Sequence of chain 38.F:
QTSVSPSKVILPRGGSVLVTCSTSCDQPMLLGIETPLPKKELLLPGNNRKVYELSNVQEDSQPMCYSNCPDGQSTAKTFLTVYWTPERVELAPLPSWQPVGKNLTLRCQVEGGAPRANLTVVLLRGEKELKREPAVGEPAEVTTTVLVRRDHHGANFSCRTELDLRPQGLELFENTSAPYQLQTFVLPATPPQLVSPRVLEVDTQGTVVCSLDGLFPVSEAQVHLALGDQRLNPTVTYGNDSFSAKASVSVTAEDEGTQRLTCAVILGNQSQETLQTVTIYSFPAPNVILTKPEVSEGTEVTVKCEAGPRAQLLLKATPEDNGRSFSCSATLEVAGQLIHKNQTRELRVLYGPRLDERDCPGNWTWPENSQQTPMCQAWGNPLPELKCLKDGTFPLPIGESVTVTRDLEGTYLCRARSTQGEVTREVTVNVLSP

This small molecule binds to this protein.
Small molecule (SMILES): CC(=O)N[C@@H]1[C@@H](O)[C@H](O)[C@@H](CO)O[C@H]1O

Binding-site contacts:
Ligand atom C2 contacts residue THR145 of chain 38.F at 4.1 Å.
Ligand atom N2 contacts residue LEU147 of chain 38.F at 3.6 Å.
Ligand atom C8 contacts residue VAL146 of chain 38.F at 4.5 Å (hydrophobic).
Ligand atom O5 contacts residue ASN103 of chain 38.F at 2.6 Å (h-bond).
Ligand atom O7 contacts residue LEU147 of chain 38.F at 3.0 Å.
Ligand atom C2 contacts residue LEU147 of chain 38.F at 4.3 Å (hydrophobic).
Ligand atom C3 contacts residue THR145 of chain 38.F at 4.1 Å.
Ligand atom C5 contacts residue ASN103 of chain 38.F at 4.0 Å.
Ligand atom C3 contacts residue ASN103 of chain 38.F at 4.5 Å.
Ligand atom C8 contacts residue LEU147 of chain 38.F at 3.4 Å (hydrophobic).
Ligand atom N2 contacts residue THR145 of chain 38.F at 4.0 Å.
Ligand atom C2 contacts residue ASN103 of chain 38.F at 3.2 Å.
Ligand atom C5 contacts residue THR145 of chain 38.F at 4.0 Å.
Ligand atom O5 contacts residue THR145 of chain 38.F at 4.0 Å.
Ligand atom C7 contacts residue LEU147 of chain 38.F at 3.1 Å (hydrophobic).
Ligand atom C1 contacts residue THR145 of chain 38.F at 3.4 Å.
Ligand atom C1 contacts residue ASN103 of chain 38.F at 1.7 Å.
Ligand atom N2 contacts residue ASN103 of chain 38.F at 3.8 Å.